Sequence of chain 1.A:
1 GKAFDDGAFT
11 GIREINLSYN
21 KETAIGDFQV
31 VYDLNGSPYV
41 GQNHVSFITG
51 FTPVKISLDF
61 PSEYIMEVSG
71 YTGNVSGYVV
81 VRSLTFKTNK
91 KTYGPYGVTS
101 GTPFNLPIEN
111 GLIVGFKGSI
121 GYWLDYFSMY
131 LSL

Binding-site contacts:
Ligand atom O4 contacts residue GLY1 of chain 1.A at 2.9 Å (h-bond).
Ligand atom C5 contacts residue TYR122 of chain 1.A at 4.0 Å (hydrophobic).
Ligand atom C1 contacts residue PHE47 of chain 1.A at 4.5 Å (hydrophobic).
Ligand atom C6 contacts residue TYR78 of chain 1.A at 3.8 Å (hydrophobic).
Ligand atom C6 contacts residue TRP123 of chain 1.A at 3.8 Å (hydrophobic).
Ligand atom O5 contacts residue TYR122 of chain 1.A at 3.0 Å (h-bond).
Ligand atom C5 contacts residue ASP125 of chain 1.A at 3.9 Å.
Ligand atom C5 contacts residue TYR78 of chain 1.A at 3.7 Å (hydrophobic).
Ligand atom C2 contacts residue GLY1 of chain 1.A at 4.1 Å.
Ligand atom O6 contacts residue TRP123 of chain 1.A at 3.0 Å (h-bond).
Ligand atom O2 contacts residue TYR78 of chain 1.A at 4.3 Å.
Ligand atom O4 contacts residue ASP125 of chain 1.A at 2.8 Å (salt-bridge).
Ligand atom C6 contacts residue ASP125 of chain 1.A at 3.2 Å.
Ligand atom C6 contacts residue VAL80 of chain 1.A at 4.1 Å (hydrophobic).
Ligand atom O6 contacts residue ASP125 of chain 1.A at 2.8 Å (salt-bridge).
Ligand atom O6 contacts residue TYR122 of chain 1.A at 3.0 Å (h-bond).
Ligand atom C3 contacts residue GLY1 of chain 1.A at 3.8 Å.
Ligand atom O6 contacts residue GLY121 of chain 1.A at 3.6 Å.
Ligand atom C3 contacts residue TYR78 of chain 1.A at 3.7 Å (hydrophobic).
Ligand atom O1 contacts residue GLY121 of chain 1.A at 4.2 Å.
Ligand atom C6 contacts residue TYR122 of chain 1.A at 3.9 Å (hydrophobic).
Ligand atom O4 contacts residue TYR122 of chain 1.A at 4.4 Å.
Ligand atom O1 contacts residue TYR122 of chain 1.A at 3.3 Å.
Ligand atom O6 contacts residue VAL80 of chain 1.A at 4.2 Å.
Ligand atom C1 contacts residue TYR122 of chain 1.A at 3.5 Å (hydrophobic).
Ligand atom O5 contacts residue GLY121 of chain 1.A at 3.7 Å.
Ligand atom C4 contacts residue GLY1 of chain 1.A at 3.8 Å.
Ligand atom O3 contacts residue GLY1 of chain 1.A at 2.9 Å (h-bond).
Ligand atom C4 contacts residue TYR78 of chain 1.A at 3.9 Å (hydrophobic).
Ligand atom O3 contacts residue TYR78 of chain 1.A at 4.4 Å.
Ligand atom O1 contacts residue PHE47 of chain 1.A at 3.3 Å.
Ligand atom C1 contacts residue TYR78 of chain 1.A at 4.5 Å (hydrophobic).
Ligand atom C2 contacts residue PHE47 of chain 1.A at 4.3 Å (hydrophobic).
Ligand atom O4 contacts residue GLY121 of chain 1.A at 3.5 Å.
Ligand atom C1 contacts residue GLY121 of chain 1.A at 4.4 Å.
Ligand atom C4 contacts residue ASP125 of chain 1.A at 3.4 Å.

A protein and the small-molecule ligand that binds it are described below.
Small molecule (SMILES): OC[C@H]1O[C@@H](O)[C@H](O)[C@@H](O)[C@H]1O